Binding-site contacts:
Ligand atom C contacts residue ASP102 of chain 2.A at 3.4 Å.
Ligand atom C9 contacts residue TYR106 of chain 2.A at 3.6 Å (hydrophobic).
Ligand atom N4 contacts residue TYR106 of chain 2.A at 3.3 Å.
Ligand atom N2 contacts residue GLY261 of chain 2.A at 3.7 Å.
Ligand atom O2 contacts residue ASP156 of chain 2.A at 3.7 Å.
Ligand atom C2 contacts residue ASP102 of chain 2.A at 3.7 Å.
Ligand atom N1 contacts residue TYR106 of chain 2.A at 3.9 Å.
Ligand atom C1 contacts residue ASP102 of chain 2.A at 3.5 Å.
Ligand atom N4 contacts residue MET260 of chain 2.A at 3.7 Å.
Ligand atom N contacts residue ASP102 of chain 2.A at 2.8 Å (salt-bridge).
Ligand atom N contacts residue SER103 of chain 2.A at 3.5 Å (h-bond).
Ligand atom O2 contacts residue TYR106 of chain 2.A at 3.2 Å.
Ligand atom C10 contacts residue MET260 of chain 2.A at 3.9 Å (hydrophobic).
Ligand atom N1 contacts residue MET260 of chain 2.A at 3.3 Å.
Ligand atom O2 contacts residue GLN203 of chain 2.A at 3.1 Å (h-bond).
Ligand atom C contacts residue ASP156 of chain 2.A at 3.6 Å.
Ligand atom O1 contacts residue ASP102 of chain 2.A at 2.7 Å (salt-bridge).
Ligand atom C contacts residue TYR106 of chain 2.A at 3.4 Å (hydrophobic).
Ligand atom O2 contacts residue GLY229 of chain 2.A at 3.2 Å.
Ligand atom N3 contacts residue TYR106 of chain 2.A at 3.6 Å.
Ligand atom N2 contacts residue ASP280 of chain 2.A at 3.3 Å (salt-bridge).
Ligand atom C10 contacts residue ASP156 of chain 2.A at 3.7 Å.
Ligand atom N4 contacts residue ASP156 of chain 2.A at 2.8 Å (salt-bridge).
Ligand atom C contacts residue MET260 of chain 2.A at 3.6 Å (hydrophobic).
Ligand atom C3 contacts residue ASP102 of chain 2.A at 3.2 Å.
Ligand atom N contacts residue ASP156 of chain 2.A at 2.8 Å (salt-bridge).
Ligand atom O contacts residue GLY261 of chain 2.A at 3.3 Å.
Ligand atom C10 contacts residue TYR106 of chain 2.A at 3.3 Å (hydrophobic).
Ligand atom N1 contacts residue ASP102 of chain 2.A at 2.7 Å (salt-bridge).
Ligand atom C5 contacts residue ASP280 of chain 2.A at 3.1 Å.
Ligand atom N3 contacts residue MET260 of chain 2.A at 3.8 Å.
Ligand atom C4 contacts residue ASP280 of chain 2.A at 3.2 Å.
Ligand atom O1 contacts residue ASN70 of chain 2.A at 3.2 Å (h-bond).
Ligand atom C1 contacts residue MET260 of chain 2.A at 3.7 Å (hydrophobic).
Ligand atom C5 contacts residue GLY261 of chain 2.A at 3.7 Å.
Ligand atom C1 contacts residue TYR106 of chain 2.A at 3.7 Å (hydrophobic).
Ligand atom N contacts residue TYR106 of chain 2.A at 3.5 Å.
Ligand atom N contacts residue ILE201 of chain 2.A at 3.5 Å.
Ligand atom C7 contacts residue ASP102 of chain 2.A at 3.2 Å.
Ligand atom O2 contacts residue GLY230 of chain 2.A at 2.9 Å (h-bond).

Sequence of chain 2.A:
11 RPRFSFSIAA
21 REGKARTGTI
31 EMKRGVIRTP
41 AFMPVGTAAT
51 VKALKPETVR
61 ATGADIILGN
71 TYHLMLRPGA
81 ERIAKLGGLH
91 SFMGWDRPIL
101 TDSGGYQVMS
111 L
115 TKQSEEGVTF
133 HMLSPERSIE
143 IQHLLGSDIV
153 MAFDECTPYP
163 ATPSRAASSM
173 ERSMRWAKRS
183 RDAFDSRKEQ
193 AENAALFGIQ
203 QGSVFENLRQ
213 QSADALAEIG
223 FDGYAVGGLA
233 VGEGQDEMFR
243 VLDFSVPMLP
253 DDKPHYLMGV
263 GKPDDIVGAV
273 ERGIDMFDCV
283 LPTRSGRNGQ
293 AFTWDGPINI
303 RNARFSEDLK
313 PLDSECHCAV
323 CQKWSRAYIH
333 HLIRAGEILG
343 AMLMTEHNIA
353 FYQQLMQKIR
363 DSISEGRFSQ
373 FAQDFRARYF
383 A

This protein binds this small molecule.
Small molecule (SMILES): Nc1nc2c([C@@H]3N[C@H](CO)C[C@H]3O)c[nH]c2c(=O)[nH]1